Sequence of chain 1.B:
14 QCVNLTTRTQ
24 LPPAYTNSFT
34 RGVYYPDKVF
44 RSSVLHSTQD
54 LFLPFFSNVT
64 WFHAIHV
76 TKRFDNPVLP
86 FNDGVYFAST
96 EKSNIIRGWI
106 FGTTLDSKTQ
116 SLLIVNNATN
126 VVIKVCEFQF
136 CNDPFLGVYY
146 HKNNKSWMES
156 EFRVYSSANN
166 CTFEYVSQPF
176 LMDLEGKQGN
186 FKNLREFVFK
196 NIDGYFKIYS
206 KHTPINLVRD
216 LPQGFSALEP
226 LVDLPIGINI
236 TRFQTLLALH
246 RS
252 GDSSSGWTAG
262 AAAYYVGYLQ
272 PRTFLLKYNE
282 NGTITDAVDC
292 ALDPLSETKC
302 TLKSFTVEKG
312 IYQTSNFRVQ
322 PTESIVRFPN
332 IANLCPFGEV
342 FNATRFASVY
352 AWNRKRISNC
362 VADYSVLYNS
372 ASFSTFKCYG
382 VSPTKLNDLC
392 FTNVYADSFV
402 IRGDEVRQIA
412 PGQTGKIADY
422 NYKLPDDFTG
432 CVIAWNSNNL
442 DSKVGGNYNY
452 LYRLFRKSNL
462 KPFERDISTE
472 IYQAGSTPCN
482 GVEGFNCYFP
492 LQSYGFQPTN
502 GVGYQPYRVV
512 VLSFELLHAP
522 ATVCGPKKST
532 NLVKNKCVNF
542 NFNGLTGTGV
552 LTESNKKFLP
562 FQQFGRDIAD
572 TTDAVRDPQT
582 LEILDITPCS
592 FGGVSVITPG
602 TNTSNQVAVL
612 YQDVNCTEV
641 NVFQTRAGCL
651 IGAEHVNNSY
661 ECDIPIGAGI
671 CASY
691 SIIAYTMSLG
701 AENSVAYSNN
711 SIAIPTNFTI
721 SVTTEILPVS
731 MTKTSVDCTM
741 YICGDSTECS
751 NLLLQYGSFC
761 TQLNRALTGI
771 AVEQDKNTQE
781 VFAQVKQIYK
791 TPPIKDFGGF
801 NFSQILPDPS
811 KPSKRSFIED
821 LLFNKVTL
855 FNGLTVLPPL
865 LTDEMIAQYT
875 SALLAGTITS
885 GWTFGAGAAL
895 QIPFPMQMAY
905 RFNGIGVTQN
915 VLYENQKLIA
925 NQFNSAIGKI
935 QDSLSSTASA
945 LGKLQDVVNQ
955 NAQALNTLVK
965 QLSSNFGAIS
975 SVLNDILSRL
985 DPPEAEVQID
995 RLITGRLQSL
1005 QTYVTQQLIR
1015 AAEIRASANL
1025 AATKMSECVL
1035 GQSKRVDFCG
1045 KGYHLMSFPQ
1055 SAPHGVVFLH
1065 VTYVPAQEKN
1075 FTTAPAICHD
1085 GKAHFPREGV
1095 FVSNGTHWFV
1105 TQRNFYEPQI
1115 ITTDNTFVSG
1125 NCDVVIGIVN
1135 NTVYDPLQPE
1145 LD

The small molecule below binds the protein below.
Small molecule (SMILES): CC(=O)N[C@@H]1[C@@H](O)[C@H](O)[C@@H](CO)O[C@H]1O

Binding-site contacts:
Ligand atom C4 contacts residue ASN1074 of chain 1.A at 4.3 Å.
Ligand atom C4 contacts residue ALA706 of chain 1.A at 3.8 Å (hydrophobic).
Ligand atom N2 contacts residue ASN1074 of chain 1.A at 2.8 Å (h-bond).
Ligand atom O5 contacts residue ASN1074 of chain 1.A at 2.4 Å (h-bond).
Ligand atom C7 contacts residue ASN1074 of chain 1.A at 3.7 Å.
Ligand atom C3 contacts residue ASN1074 of chain 1.A at 3.8 Å.
Ligand atom O4 contacts residue ALA706 of chain 1.A at 4.5 Å.
Ligand atom C5 contacts residue ALA706 of chain 1.A at 4.4 Å (hydrophobic).
Ligand atom C6 contacts residue GLN895 of chain 1.B at 4.0 Å.
Ligand atom C1 contacts residue ASN1074 of chain 1.A at 1.4 Å.
Ligand atom O5 contacts residue GLN895 of chain 1.B at 3.7 Å.
Ligand atom O6 contacts residue GLN895 of chain 1.B at 3.6 Å.
Ligand atom C5 contacts residue ASN1074 of chain 1.A at 3.7 Å.
Ligand atom C6 contacts residue ALA706 of chain 1.A at 4.3 Å (hydrophobic).
Ligand atom C2 contacts residue ASN1074 of chain 1.A at 2.5 Å.
Ligand atom O7 contacts residue ASN1074 of chain 1.A at 4.2 Å.
Ligand atom O6 contacts residue ASN1074 of chain 1.A at 4.2 Å.

Sequence of chain 1.A:
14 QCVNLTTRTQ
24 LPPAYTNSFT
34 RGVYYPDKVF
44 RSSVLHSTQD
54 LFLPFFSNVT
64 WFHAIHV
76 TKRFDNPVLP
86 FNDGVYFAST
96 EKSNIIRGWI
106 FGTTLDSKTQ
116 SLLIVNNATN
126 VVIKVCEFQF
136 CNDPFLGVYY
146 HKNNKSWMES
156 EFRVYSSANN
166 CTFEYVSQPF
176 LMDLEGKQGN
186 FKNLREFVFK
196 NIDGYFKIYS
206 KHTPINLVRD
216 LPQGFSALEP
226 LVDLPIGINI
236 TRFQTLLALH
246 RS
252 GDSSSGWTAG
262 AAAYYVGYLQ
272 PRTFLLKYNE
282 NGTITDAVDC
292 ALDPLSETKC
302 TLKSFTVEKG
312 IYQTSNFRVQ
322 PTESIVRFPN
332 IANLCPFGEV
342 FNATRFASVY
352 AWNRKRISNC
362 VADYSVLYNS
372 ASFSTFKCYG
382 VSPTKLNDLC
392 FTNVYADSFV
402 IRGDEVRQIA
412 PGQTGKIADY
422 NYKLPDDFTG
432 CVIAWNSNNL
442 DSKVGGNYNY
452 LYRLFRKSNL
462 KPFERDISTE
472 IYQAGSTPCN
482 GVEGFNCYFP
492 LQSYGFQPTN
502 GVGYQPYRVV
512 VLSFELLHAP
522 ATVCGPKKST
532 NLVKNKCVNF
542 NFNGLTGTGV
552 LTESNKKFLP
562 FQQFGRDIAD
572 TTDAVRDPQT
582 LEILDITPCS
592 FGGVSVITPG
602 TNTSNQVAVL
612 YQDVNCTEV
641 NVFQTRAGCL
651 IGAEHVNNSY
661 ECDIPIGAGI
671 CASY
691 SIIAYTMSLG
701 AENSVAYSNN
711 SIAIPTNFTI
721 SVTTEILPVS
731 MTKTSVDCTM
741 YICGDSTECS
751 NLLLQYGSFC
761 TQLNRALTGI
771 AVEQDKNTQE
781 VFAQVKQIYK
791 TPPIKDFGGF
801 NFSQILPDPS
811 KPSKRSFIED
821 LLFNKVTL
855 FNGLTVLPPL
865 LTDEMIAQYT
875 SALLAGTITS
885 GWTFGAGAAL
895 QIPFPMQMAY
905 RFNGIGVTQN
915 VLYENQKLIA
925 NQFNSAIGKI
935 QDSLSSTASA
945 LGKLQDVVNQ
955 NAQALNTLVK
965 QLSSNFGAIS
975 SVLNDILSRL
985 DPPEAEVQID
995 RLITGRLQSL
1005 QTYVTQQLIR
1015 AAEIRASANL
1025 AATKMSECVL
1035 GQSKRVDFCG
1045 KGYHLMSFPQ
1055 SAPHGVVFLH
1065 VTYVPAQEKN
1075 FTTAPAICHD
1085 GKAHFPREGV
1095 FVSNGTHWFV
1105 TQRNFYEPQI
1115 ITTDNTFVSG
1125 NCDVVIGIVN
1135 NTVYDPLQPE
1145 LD